Sequence of chain 1.B:
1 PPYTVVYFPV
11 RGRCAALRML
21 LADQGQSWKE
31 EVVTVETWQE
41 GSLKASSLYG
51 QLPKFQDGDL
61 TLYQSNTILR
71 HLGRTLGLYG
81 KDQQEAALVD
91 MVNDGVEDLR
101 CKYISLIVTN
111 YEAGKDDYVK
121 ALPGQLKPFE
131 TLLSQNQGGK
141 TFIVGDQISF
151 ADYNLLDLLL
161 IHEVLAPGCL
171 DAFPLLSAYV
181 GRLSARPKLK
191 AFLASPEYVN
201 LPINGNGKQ

The small molecule below binds the protein below.
Small molecule (SMILES): C=C(CC)C(=O)c1ccc(OCC(=O)O)c(Cl)c1Cl

Binding-site contacts:
Ligand atom CL1 contacts residue VAL35 of chain 1.B at 4.0 Å.
Ligand atom O1 contacts residue GSH1 of chain 1.I at 3.5 Å.
Ligand atom C1 contacts residue PHE8 of chain 1.B at 4.4 Å (hydrophobic).
Ligand atom O2 contacts residue VAL35 of chain 1.B at 3.4 Å.
Ligand atom C7 contacts residue GSH1 of chain 1.I at 3.5 Å.
Ligand atom O contacts residue GLN39 of chain 1.B at 4.2 Å.
Ligand atom O contacts residue VAL35 of chain 1.B at 3.8 Å.
Ligand atom CL1 contacts residue GLY205 of chain 1.B at 4.2 Å.
Ligand atom C13 contacts residue VAL35 of chain 1.B at 4.4 Å (hydrophobic).
Ligand atom C2 contacts residue PHE8 of chain 1.B at 4.0 Å (hydrophobic).
Ligand atom C9 contacts residue GLY205 of chain 1.B at 3.9 Å.
Ligand atom CL2 contacts residue GLY205 of chain 1.B at 3.6 Å.
Ligand atom C3 contacts residue GSH1 of chain 1.I at 4.3 Å.
Ligand atom C4 contacts residue GSH1 of chain 1.I at 3.6 Å.
Ligand atom C13 contacts residue TRP38 of chain 1.B at 3.8 Å (hydrophobic).
Ligand atom C3 contacts residue PHE8 of chain 1.B at 4.3 Å (hydrophobic).
Ligand atom OXT contacts residue GSH1 of chain 1.I at 4.2 Å.
Ligand atom CL1 contacts residue VAL10 of chain 1.B at 4.3 Å.
Ligand atom C3 contacts residue GLY205 of chain 1.B at 4.5 Å.
Ligand atom C12 contacts residue VAL35 of chain 1.B at 3.7 Å (hydrophobic).
Ligand atom C10 contacts residue ILE104 of chain 1.B at 4.1 Å (hydrophobic).
Ligand atom CL1 contacts residue PHE8 of chain 1.B at 3.6 Å.
Ligand atom C11 contacts residue TYR7 of chain 1.B at 3.4 Å (hydrophobic).
Ligand atom C5 contacts residue GSH1 of chain 1.I at 4.0 Å.
Ligand atom C12 contacts residue PHE8 of chain 1.B at 3.8 Å (hydrophobic).
Ligand atom CL2 contacts residue VAL10 of chain 1.B at 3.6 Å.
Ligand atom C12 contacts residue TRP38 of chain 1.B at 3.6 Å (hydrophobic).
Ligand atom C9 contacts residue VAL108 of chain 1.B at 4.3 Å (hydrophobic).
Ligand atom OXT contacts residue TRP38 of chain 1.B at 3.4 Å.
Ligand atom C11 contacts residue VAL10 of chain 1.B at 4.4 Å (hydrophobic).
Ligand atom C10 contacts residue ASN204 of chain 1.B at 3.1 Å.
Ligand atom C6 contacts residue GSH1 of chain 1.I at 4.3 Å.
Ligand atom C11 contacts residue GSH1 of chain 1.I at 3.1 Å.
Ligand atom O2 contacts residue PHE8 of chain 1.B at 4.2 Å.
Ligand atom C9 contacts residue ASN204 of chain 1.B at 3.8 Å.
Ligand atom O1 contacts residue VAL108 of chain 1.B at 4.4 Å.
Ligand atom C8 contacts residue GSH1 of chain 1.I at 3.8 Å.